Binding-site contacts:
Ligand atom C9 contacts residue TYR92 of chain 1.E at 3.3 Å (hydrophobic).
Ligand atom C10 contacts residue GLY129 of chain 1.E at 3.9 Å.
Ligand atom O1A contacts residue ASN131 of chain 1.E at 2.7 Å (h-bond).
Ligand atom C5 contacts residue GLY129 of chain 1.E at 3.6 Å.
Ligand atom C11 contacts residue GLY129 of chain 1.E at 3.9 Å.
Ligand atom O1B contacts residue ASN131 of chain 1.E at 4.1 Å.
Ligand atom O8 contacts residue LEU220 of chain 1.E at 3.8 Å.
Ligand atom C4 contacts residue GLY129 of chain 1.E at 3.4 Å.
Ligand atom C1 contacts residue ASN131 of chain 1.E at 3.7 Å.
Ligand atom C1 contacts residue SER130 of chain 1.E at 3.3 Å.
Ligand atom O7 contacts residue ASP184 of chain 1.E at 4.0 Å.
Ligand atom O9 contacts residue SER222 of chain 1.E at 3.0 Å (h-bond).
Ligand atom O1B contacts residue SER130 of chain 1.E at 2.6 Å (h-bond).
Ligand atom O8 contacts residue SER222 of chain 1.E at 4.1 Å.
Ligand atom O7 contacts residue LEU188 of chain 1.E at 3.8 Å.
Ligand atom C6 contacts residue LEU220 of chain 1.E at 3.9 Å (hydrophobic).
Ligand atom C9 contacts residue TRP147 of chain 1.E at 3.9 Å (hydrophobic).
Ligand atom C9 contacts residue LEU188 of chain 1.E at 3.8 Å (hydrophobic).
Ligand atom O10 contacts residue LEU188 of chain 1.E at 3.1 Å.
Ligand atom C11 contacts residue TRP147 of chain 1.E at 4.1 Å (hydrophobic).
Ligand atom C9 contacts residue ASP184 of chain 1.E at 3.2 Å.
Ligand atom O4 contacts residue GLY129 of chain 1.E at 3.8 Å.
Ligand atom C11 contacts residue GLY128 of chain 1.E at 3.8 Å.
Ligand atom C6 contacts residue TRP147 of chain 1.E at 4.1 Å (hydrophobic).
Ligand atom O9 contacts residue HIS177 of chain 1.E at 3.1 Å (h-bond).
Ligand atom C7 contacts residue TRP147 of chain 1.E at 3.6 Å (hydrophobic).
Ligand atom O1A contacts residue SER130 of chain 1.E at 3.2 Å (h-bond).
Ligand atom O8 contacts residue TYR92 of chain 1.E at 2.7 Å (h-bond).
Ligand atom O4 contacts residue LEU220 of chain 1.E at 3.7 Å.
Ligand atom O8 contacts residue TRP147 of chain 1.E at 3.6 Å.
Ligand atom O4 contacts residue GLY219 of chain 1.E at 3.8 Å.
Ligand atom O1B contacts residue LEU220 of chain 1.E at 3.7 Å.
Ligand atom C9 contacts residue HIS177 of chain 1.E at 3.4 Å.
Ligand atom C6 contacts residue GLY129 of chain 1.E at 4.0 Å.
Ligand atom O9 contacts residue TYR92 of chain 1.E at 2.8 Å (h-bond).
Ligand atom O9 contacts residue ASP184 of chain 1.E at 2.9 Å (salt-bridge).
Ligand atom C8 contacts residue TRP147 of chain 1.E at 3.9 Å (hydrophobic).
Ligand atom N5 contacts residue GLY129 of chain 1.E at 2.9 Å (h-bond).
Ligand atom C4 contacts residue GLY219 of chain 1.E at 4.1 Å.
Ligand atom C8 contacts residue TYR92 of chain 1.E at 3.6 Å (hydrophobic).

This protein binds this small molecule.
Small molecule (SMILES): CC(=O)N[C@H]1[C@H]([C@H](O)[C@H](O)CO)O[C@@](OC[C@H]2O[C@@H](O)[C@H](O)[C@@H](O)[C@H]2O)(C(=O)O)C[C@@H]1O

Sequence of chain 1.E:
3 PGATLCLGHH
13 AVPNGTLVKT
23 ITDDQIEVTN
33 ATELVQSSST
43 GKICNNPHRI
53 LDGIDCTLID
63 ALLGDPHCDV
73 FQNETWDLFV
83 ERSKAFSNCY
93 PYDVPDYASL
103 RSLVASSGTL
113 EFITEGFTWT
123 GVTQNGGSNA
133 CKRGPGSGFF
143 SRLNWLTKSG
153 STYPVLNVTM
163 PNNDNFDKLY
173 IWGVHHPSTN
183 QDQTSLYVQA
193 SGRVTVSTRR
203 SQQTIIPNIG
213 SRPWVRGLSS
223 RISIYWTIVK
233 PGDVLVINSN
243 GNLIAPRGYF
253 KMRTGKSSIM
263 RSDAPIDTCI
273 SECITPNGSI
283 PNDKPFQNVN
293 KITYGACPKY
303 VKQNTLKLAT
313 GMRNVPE